Binding-site contacts:
Ligand atom C4' contacts residue DA4 of chain 1.C at 3.7 Å.
Ligand atom C2' contacts residue TRP89 of chain 1.A at 3.6 Å (hydrophobic).
Ligand atom C5' contacts residue DA4 of chain 1.C at 4.3 Å.
Ligand atom P contacts residue TYR44 of chain 1.A at 4.0 Å.
Ligand atom C3' contacts residue TRP89 of chain 1.A at 3.5 Å (hydrophobic).
Ligand atom C7 contacts residue ILE86 of chain 1.A at 4.2 Å (hydrophobic).
Ligand atom C4 contacts residue LYS103 of chain 1.A at 4.0 Å.
Ligand atom C5' contacts residue PHE106 of chain 1.A at 4.3 Å (hydrophobic).
Ligand atom OP1 contacts residue TYR44 of chain 1.A at 3.5 Å (h-bond).
Ligand atom O2 contacts residue TRP89 of chain 1.A at 3.9 Å.
Ligand atom OP2 contacts residue LEU107 of chain 1.A at 3.6 Å.
Ligand atom C5 contacts residue TRP89 of chain 1.A at 4.2 Å (hydrophobic).
Ligand atom O5' contacts residue LEU107 of chain 1.A at 4.5 Å.
Ligand atom OP1 contacts residue ARG85 of chain 1.A at 3.2 Å (salt-bridge).
Ligand atom C1' contacts residue TRP89 of chain 1.A at 4.3 Å (hydrophobic).
Ligand atom N3 contacts residue TRP89 of chain 1.A at 4.1 Å.
Ligand atom OP2 contacts residue TYR44 of chain 1.A at 3.6 Å (h-bond).
Ligand atom C2 contacts residue TRP89 of chain 1.A at 4.0 Å (hydrophobic).
Ligand atom C4 contacts residue TRP89 of chain 1.A at 4.2 Å (hydrophobic).
Ligand atom O4 contacts residue ASN93 of chain 1.A at 4.2 Å.
Ligand atom N1 contacts residue TRP89 of chain 1.A at 4.0 Å.
Ligand atom OP2 contacts residue TRP89 of chain 1.A at 3.1 Å (h-bond).
Ligand atom C3' contacts residue DA4 of chain 1.C at 4.0 Å.
Ligand atom P contacts residue TRP89 of chain 1.A at 4.2 Å.
Ligand atom C3' contacts residue PHE106 of chain 1.A at 4.1 Å (hydrophobic).
Ligand atom O4 contacts residue TRP89 of chain 1.A at 4.5 Å.
Ligand atom O3' contacts residue TRP89 of chain 1.A at 4.3 Å.
Ligand atom C6 contacts residue TRP89 of chain 1.A at 4.1 Å (hydrophobic).
Ligand atom O3' contacts residue DA4 of chain 1.C at 3.1 Å (h-bond).
Ligand atom N9 contacts residue TYR44 of chain 1.A at 4.5 Å.
Ligand atom N3 contacts residue LYS103 of chain 1.A at 4.0 Å.
Ligand atom C1' contacts residue TYR44 of chain 1.A at 4.4 Å (hydrophobic).
Ligand atom O2 contacts residue LYS105 of chain 1.A at 4.4 Å.
Ligand atom O5' contacts residue PHE106 of chain 1.A at 4.2 Å.
Ligand atom O4 contacts residue LYS103 of chain 1.A at 3.3 Å (salt-bridge).
Ligand atom C4 contacts residue TYR44 of chain 1.A at 4.3 Å (hydrophobic).
Ligand atom C5' contacts residue LEU107 of chain 1.A at 4.5 Å (hydrophobic).
Ligand atom O5' contacts residue ARG85 of chain 1.A at 4.1 Å.

The small molecule below binds the protein below.
Small molecule (SMILES): Cc1cn([C@H]2C[C@H](O[P](=O)(O)OC[C@H]3O[C@@H](n4cnc5c(=O)nc(N)[nH]c54)C[C@@H]3O)[C@@H](COP(=O)=O)O2)c(=O)[nH]c1=O

Sequence of chain 1.A:
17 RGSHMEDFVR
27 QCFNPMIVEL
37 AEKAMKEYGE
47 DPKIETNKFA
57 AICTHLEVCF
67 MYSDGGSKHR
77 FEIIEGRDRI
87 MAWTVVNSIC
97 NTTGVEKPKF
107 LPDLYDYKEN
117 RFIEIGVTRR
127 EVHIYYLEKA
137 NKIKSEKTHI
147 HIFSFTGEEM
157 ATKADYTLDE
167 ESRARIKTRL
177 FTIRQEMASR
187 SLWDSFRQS